Sequence of chain 14.A:
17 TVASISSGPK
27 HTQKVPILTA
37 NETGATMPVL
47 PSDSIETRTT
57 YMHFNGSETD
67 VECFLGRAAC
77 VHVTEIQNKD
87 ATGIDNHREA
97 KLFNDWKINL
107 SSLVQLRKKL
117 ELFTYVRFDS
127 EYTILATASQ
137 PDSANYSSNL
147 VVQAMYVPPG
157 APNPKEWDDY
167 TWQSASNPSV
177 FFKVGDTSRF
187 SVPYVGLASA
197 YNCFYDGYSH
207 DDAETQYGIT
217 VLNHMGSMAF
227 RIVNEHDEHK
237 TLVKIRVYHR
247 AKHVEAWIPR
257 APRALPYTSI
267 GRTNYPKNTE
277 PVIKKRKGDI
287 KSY

This protein binds this small molecule.
Small molecule (SMILES): Cc1cc(CCCCCOc2ccc(C3=NCCO3)cc2Cl)on1

Sequence of chain 15.C:
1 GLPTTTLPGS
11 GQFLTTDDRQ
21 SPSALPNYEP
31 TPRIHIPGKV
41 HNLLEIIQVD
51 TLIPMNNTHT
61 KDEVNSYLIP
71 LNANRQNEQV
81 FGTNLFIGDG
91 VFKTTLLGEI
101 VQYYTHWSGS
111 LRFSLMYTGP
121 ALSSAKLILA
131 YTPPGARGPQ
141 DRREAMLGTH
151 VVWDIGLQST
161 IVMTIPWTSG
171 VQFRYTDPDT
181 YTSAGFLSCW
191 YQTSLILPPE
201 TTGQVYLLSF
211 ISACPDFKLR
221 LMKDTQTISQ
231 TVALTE

Sequence of chain 14.C:
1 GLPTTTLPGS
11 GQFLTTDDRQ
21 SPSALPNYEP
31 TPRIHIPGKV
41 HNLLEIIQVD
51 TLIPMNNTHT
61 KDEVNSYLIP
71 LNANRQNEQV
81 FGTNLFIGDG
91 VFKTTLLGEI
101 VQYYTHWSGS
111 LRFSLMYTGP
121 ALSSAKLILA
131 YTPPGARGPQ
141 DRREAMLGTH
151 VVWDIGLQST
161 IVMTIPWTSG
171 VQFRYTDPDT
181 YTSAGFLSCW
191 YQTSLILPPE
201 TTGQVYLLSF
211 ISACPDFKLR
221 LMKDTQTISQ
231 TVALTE

Binding-site contacts:
Ligand atom C4B contacts residue MET224 of chain 14.A at 3.8 Å (hydrophobic).
Ligand atom C5C contacts residue VAL191 of chain 14.A at 3.9 Å (hydrophobic).
Ligand atom C3C contacts residue TYR128 of chain 14.A at 3.4 Å (hydrophobic).
Ligand atom C5B contacts residue PHE186 of chain 14.A at 3.5 Å (hydrophobic).
Ligand atom C5 contacts residue LEU106 of chain 14.A at 3.7 Å (hydrophobic).
Ligand atom C5A contacts residue VAL176 of chain 14.A at 3.2 Å (hydrophobic).
Ligand atom C5C contacts residue TYR152 of chain 14.A at 3.9 Å (hydrophobic).
Ligand atom C2A contacts residue MET224 of chain 14.A at 3.4 Å (hydrophobic).
Ligand atom C2C contacts residue TYR197 of chain 14.A at 3.8 Å (hydrophobic).
Ligand atom C4B contacts residue PHE186 of chain 14.A at 3.4 Å (hydrophobic).
Ligand atom O1 contacts residue MET221 of chain 14.A at 3.2 Å (h-bond).
Ligand atom CL1 contacts residue TYR128 of chain 14.A at 3.3 Å.
Ligand atom C5A contacts residue PHE186 of chain 14.A at 3.4 Å (hydrophobic).
Ligand atom C1B contacts residue VAL188 of chain 14.A at 3.9 Å (hydrophobic).
Ligand atom N3A contacts residue PHE186 of chain 14.A at 3.9 Å.
Ligand atom C4B contacts residue TYR152 of chain 14.A at 3.8 Å (hydrophobic).
Ligand atom C5A contacts residue MET224 of chain 14.A at 3.5 Å (hydrophobic).
Ligand atom C4C contacts residue VAL191 of chain 14.A at 3.5 Å (hydrophobic).
Ligand atom C5C contacts residue VAL188 of chain 14.A at 3.9 Å (hydrophobic).
Ligand atom O1A contacts residue MET224 of chain 14.A at 2.8 Å.
Ligand atom C1C contacts residue TYR128 of chain 14.A at 3.7 Å (hydrophobic).
Ligand atom C4 contacts residue LEU106 of chain 14.A at 3.6 Å (hydrophobic).
Ligand atom C3B contacts residue TYR152 of chain 14.A at 3.7 Å (hydrophobic).
Ligand atom C6B contacts residue TYR128 of chain 14.A at 3.8 Å (hydrophobic).
Ligand atom N2 contacts residue ASN219 of chain 14.A at 3.6 Å.
Ligand atom O1B contacts residue ILE104 of chain 14.A at 3.8 Å.
Ligand atom C2B contacts residue TYR152 of chain 14.A at 3.8 Å (hydrophobic).
Ligand atom C5B contacts residue MET224 of chain 14.A at 3.5 Å (hydrophobic).
Ligand atom C4A contacts residue PRO174 of chain 14.A at 3.3 Å (hydrophobic).
Ligand atom C2C contacts residue TYR128 of chain 14.A at 3.8 Å (hydrophobic).
Ligand atom C5A contacts residue ALA150 of chain 14.A at 3.9 Å (hydrophobic).
Ligand atom C2B contacts residue VAL188 of chain 14.A at 3.7 Å (hydrophobic).
Ligand atom O1A contacts residue PHE186 of chain 14.A at 2.8 Å.
Ligand atom C31 contacts residue TYR197 of chain 14.A at 3.9 Å (hydrophobic).
Ligand atom C4C contacts residue VAL188 of chain 14.A at 3.9 Å (hydrophobic).
Ligand atom CL1 contacts residue ILE104 of chain 14.A at 3.5 Å.
Ligand atom N3A contacts residue ALA24 of chain 14.C at 3.6 Å.
Ligand atom C1C contacts residue LEU106 of chain 14.A at 3.5 Å (hydrophobic).
Ligand atom N3A contacts residue PRO174 of chain 14.A at 3.7 Å.
Ligand atom C2A contacts residue PHE186 of chain 14.A at 3.2 Å (hydrophobic).